Binding-site contacts:
Ligand atom C1 contacts residue ASN204 of chain 1.A at 2.6 Å.
Ligand atom O5 contacts residue TRP208 of chain 1.A at 3.8 Å.
Ligand atom O5 contacts residue ASN204 of chain 1.A at 3.7 Å.
Ligand atom O6 contacts residue ASP205 of chain 1.A at 2.9 Å (salt-bridge).
Ligand atom C6 contacts residue TRP208 of chain 1.A at 3.7 Å (hydrophobic).
Ligand atom C2 contacts residue ASN204 of chain 1.A at 3.1 Å.
Ligand atom N2 contacts residue ASN204 of chain 1.A at 2.7 Å (h-bond).
Ligand atom O2 contacts residue LYS75 of chain 1.A at 3.4 Å.
Ligand atom C5 contacts residue ASP205 of chain 1.A at 4.3 Å.
Ligand atom C8 contacts residue ALA243 of chain 1.A at 4.3 Å (hydrophobic).
Ligand atom O7 contacts residue GLN244 of chain 1.A at 4.0 Å.
Ligand atom C8 contacts residue LEU93 of chain 1.A at 4.0 Å (hydrophobic).
Ligand atom C7 contacts residue GLN244 of chain 1.A at 4.2 Å.
Ligand atom O5 contacts residue ASP205 of chain 1.A at 3.5 Å (salt-bridge).
Ligand atom C1 contacts residue ASP205 of chain 1.A at 4.3 Å.
Ligand atom C6 contacts residue LYS75 of chain 1.A at 4.3 Å.
Ligand atom C8 contacts residue ASN204 of chain 1.A at 3.8 Å.
Ligand atom C5 contacts residue TRP208 of chain 1.A at 3.6 Å (hydrophobic).
Ligand atom C6 contacts residue ASP205 of chain 1.A at 3.9 Å.
Ligand atom C8 contacts residue GLU214 of chain 1.A at 3.9 Å.
Ligand atom C7 contacts residue TRP208 of chain 1.A at 4.2 Å (hydrophobic).
Ligand atom O7 contacts residue LEU93 of chain 1.A at 3.9 Å.
Ligand atom C1 contacts residue TRP208 of chain 1.A at 3.8 Å (hydrophobic).
Ligand atom O6 contacts residue GLU209 of chain 1.A at 4.3 Å.
Ligand atom C8 contacts residue GLN244 of chain 1.A at 3.4 Å.
Ligand atom O7 contacts residue ASN204 of chain 1.A at 3.4 Å (h-bond).
Ligand atom C7 contacts residue LEU93 of chain 1.A at 4.1 Å (hydrophobic).
Ligand atom O7 contacts residue TRP208 of chain 1.A at 3.4 Å.
Ligand atom O3 contacts residue LYS75 of chain 1.A at 4.4 Å.
Ligand atom C7 contacts residue ASN204 of chain 1.A at 3.0 Å.
Ligand atom C2 contacts residue LYS75 of chain 1.A at 3.7 Å.

This small molecule binds to this protein.
Small molecule (SMILES): CC(=O)N[C@H]1[C@H](O[C@H]2[C@H](O)[C@@H](NC(C)=O)CO[C@@H]2CO)O[C@H](CO)[C@@H](O[C@H]2O[C@H](CO)[C@@H](O[C@@H]3O[C@H](CO)[C@@H](O[C@@H]4O[C@H](CO)[C@@H](O[C@H]5O[C@H](CO)[C@@H](O)[C@H](O)[C@@H]5O)[C@H](O)[C@@H]4O)[C@H](O)[C@@H]3O)[C@H](O)[C@@H]2O)[C@@H]1O

Sequence of chain 1.A:
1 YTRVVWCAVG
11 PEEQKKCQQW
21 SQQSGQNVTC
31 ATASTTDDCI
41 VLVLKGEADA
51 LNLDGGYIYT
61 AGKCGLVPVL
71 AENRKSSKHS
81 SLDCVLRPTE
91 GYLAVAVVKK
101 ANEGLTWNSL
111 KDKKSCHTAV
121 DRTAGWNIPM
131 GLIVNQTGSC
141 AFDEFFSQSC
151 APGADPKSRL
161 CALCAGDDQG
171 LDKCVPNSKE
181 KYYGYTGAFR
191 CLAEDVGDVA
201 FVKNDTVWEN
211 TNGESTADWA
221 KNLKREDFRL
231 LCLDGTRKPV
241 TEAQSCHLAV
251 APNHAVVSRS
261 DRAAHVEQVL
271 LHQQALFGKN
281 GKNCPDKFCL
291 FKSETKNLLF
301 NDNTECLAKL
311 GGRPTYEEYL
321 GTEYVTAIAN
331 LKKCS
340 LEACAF